Binding-site contacts:
Ligand atom N contacts residue PRO149 of chain 1.A at 3.5 Å.
Ligand atom CA contacts residue ASP104 of chain 1.A at 3.7 Å.
Ligand atom CA contacts residue TYR146 of chain 1.A at 3.6 Å (hydrophobic).
Ligand atom CH contacts residue VAL97 of chain 1.A at 3.9 Å (hydrophobic).
Ligand atom CG contacts residue ASP104 of chain 1.A at 3.6 Å.
Ligand atom C contacts residue TYR146 of chain 1.A at 3.8 Å (hydrophobic).
Ligand atom CG contacts residue TYR146 of chain 1.A at 3.8 Å (hydrophobic).
Ligand atom CA contacts residue PRO149 of chain 1.A at 3.5 Å (hydrophobic).
Ligand atom N contacts residue ASN148 of chain 1.A at 3.6 Å (h-bond).
Ligand atom C contacts residue ASP101 of chain 1.A at 3.9 Å.
Ligand atom OH contacts residue TYR105 of chain 1.A at 3.8 Å.
Ligand atom CB contacts residue ASP104 of chain 1.A at 3.5 Å.
Ligand atom CA contacts residue ASP101 of chain 1.A at 3.6 Å.
Ligand atom CH3 contacts residue PRO92 of chain 1.A at 3.4 Å (hydrophobic).
Ligand atom CA contacts residue ASN148 of chain 1.A at 3.4 Å.
Ligand atom CB contacts residue TYR146 of chain 1.A at 3.8 Å (hydrophobic).
Ligand atom O contacts residue TYR147 of chain 1.A at 3.4 Å (h-bond).
Ligand atom OH contacts residue ASN148 of chain 1.A at 2.9 Å (h-bond).
Ligand atom CB contacts residue PHE154 of chain 1.A at 3.9 Å (hydrophobic).
Ligand atom CA contacts residue TYR146 of chain 1.A at 4.0 Å (hydrophobic).
Ligand atom CA contacts residue ASP104 of chain 1.A at 3.4 Å.
Ligand atom N contacts residue TYR146 of chain 1.A at 3.0 Å (h-bond).
Ligand atom CD1 contacts residue ASP104 of chain 1.A at 4.0 Å.
Ligand atom O contacts residue ASP101 of chain 1.A at 3.9 Å.
Ligand atom C contacts residue TYR147 of chain 1.A at 3.5 Å (hydrophobic).
Ligand atom N contacts residue ASP104 of chain 1.A at 2.7 Å (salt-bridge).
Ligand atom N contacts residue TYR147 of chain 1.A at 3.6 Å (h-bond).
Ligand atom CE contacts residue TYR146 of chain 1.A at 3.4 Å (hydrophobic).
Ligand atom N contacts residue TYR147 of chain 1.A at 3.5 Å (h-bond).
Ligand atom CD contacts residue TYR146 of chain 1.A at 3.9 Å (hydrophobic).
Ligand atom CH3 contacts residue VAL97 of chain 1.A at 3.9 Å (hydrophobic).
Ligand atom CH contacts residue ASN148 of chain 1.A at 3.8 Å.
Ligand atom CD contacts residue PHE154 of chain 1.A at 3.7 Å (hydrophobic).
Ligand atom NZ contacts residue VAL97 of chain 1.A at 3.7 Å.
Ligand atom NZ contacts residue TYR146 of chain 1.A at 3.9 Å.
Ligand atom CH3 contacts residue PHE93 of chain 1.A at 4.0 Å (hydrophobic).
Ligand atom CA contacts residue TYR147 of chain 1.A at 3.2 Å (hydrophobic).
Ligand atom CG contacts residue TYR147 of chain 1.A at 3.9 Å (hydrophobic).
Ligand atom C contacts residue ASP104 of chain 1.A at 3.5 Å.
Ligand atom N contacts residue TYR147 of chain 1.A at 3.1 Å (h-bond).

The small molecule below binds the protein below.
Small molecule (SMILES): CC(=O)NCCCC[C@@H](C=O)NC(=O)CNC(=O)[C@H](CC(C)C)NC(=O)CNC(=O)[C@H](CCCCN)NC(=O)CN

Sequence of chain 1.A:
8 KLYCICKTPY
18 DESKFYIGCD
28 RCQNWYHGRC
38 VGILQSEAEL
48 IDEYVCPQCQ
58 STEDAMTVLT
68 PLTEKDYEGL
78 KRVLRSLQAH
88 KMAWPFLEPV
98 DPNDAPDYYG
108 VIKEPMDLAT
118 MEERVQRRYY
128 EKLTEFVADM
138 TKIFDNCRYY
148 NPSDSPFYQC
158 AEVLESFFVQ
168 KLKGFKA